Sequence of chain 1.A:
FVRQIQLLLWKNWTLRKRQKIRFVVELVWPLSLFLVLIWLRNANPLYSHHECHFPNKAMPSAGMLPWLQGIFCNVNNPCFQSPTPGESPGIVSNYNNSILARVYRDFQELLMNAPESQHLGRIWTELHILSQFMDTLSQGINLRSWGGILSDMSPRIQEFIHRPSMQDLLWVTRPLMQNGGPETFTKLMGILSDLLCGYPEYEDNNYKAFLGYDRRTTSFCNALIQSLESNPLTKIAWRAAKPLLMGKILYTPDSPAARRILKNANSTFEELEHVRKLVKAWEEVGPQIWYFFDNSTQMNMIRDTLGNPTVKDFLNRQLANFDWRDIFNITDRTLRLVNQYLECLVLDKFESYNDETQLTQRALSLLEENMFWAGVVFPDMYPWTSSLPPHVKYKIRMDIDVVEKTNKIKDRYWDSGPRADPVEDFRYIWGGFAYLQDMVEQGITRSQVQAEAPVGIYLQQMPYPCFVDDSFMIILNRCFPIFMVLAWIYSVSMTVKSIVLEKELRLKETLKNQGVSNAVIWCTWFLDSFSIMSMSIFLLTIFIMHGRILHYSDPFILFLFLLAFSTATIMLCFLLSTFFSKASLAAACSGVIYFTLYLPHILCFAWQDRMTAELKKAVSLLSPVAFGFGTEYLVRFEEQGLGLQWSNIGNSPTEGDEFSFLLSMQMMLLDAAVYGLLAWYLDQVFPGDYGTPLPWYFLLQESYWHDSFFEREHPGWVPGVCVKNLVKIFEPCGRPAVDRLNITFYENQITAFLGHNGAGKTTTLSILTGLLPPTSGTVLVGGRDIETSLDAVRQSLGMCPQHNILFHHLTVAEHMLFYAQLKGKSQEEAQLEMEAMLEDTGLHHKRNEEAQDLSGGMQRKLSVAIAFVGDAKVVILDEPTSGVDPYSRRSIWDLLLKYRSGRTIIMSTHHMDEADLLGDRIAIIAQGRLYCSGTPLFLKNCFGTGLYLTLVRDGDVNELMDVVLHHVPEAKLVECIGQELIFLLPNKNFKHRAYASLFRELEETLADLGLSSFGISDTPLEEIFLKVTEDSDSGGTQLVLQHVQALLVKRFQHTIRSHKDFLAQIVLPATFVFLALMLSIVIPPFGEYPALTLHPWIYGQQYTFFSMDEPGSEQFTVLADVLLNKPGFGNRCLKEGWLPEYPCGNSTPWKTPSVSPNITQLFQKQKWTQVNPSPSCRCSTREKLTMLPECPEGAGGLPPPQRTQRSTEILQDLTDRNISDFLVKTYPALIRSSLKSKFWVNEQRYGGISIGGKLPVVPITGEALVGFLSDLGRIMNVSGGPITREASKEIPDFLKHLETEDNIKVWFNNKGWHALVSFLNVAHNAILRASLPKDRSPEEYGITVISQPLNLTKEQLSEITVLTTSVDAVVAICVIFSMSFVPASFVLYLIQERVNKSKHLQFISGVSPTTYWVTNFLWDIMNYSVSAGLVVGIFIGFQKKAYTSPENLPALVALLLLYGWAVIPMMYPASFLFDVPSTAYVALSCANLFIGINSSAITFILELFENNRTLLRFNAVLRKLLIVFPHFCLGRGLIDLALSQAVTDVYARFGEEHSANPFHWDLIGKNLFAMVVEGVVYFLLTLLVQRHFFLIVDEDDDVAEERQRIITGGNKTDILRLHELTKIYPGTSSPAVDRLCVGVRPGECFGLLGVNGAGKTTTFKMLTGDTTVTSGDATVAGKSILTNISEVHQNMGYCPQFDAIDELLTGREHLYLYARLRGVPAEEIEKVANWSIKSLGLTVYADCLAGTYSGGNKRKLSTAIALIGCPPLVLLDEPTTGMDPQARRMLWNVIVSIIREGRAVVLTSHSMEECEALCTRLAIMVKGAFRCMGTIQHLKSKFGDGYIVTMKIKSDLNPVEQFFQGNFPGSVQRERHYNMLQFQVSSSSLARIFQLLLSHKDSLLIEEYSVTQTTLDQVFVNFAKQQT

Binding-site contacts:
Ligand atom C3' contacts residue GLY966 of chain 1.A at 3.5 Å.
Ligand atom O2G contacts residue GLY966 of chain 1.A at 2.8 Å (h-bond).
Ligand atom O5' contacts residue GLY968 of chain 1.A at 3.4 Å (h-bond).
Ligand atom O3G contacts residue SER2072 of chain 1.A at 3.4 Å.
Ligand atom PB contacts residue LYS969 of chain 1.A at 3.5 Å.
Ligand atom PG contacts residue GLY966 of chain 1.A at 3.2 Å.
Ligand atom O2A contacts residue MG1 of chain 1.K at 2.0 Å.
Ligand atom O1G contacts residue MG1 of chain 1.K at 2.9 Å.
Ligand atom O3G contacts residue GLY966 of chain 1.A at 3.0 Å (h-bond).
Ligand atom O1G contacts residue GLN1010 of chain 1.A at 2.8 Å (h-bond).
Ligand atom PB contacts residue MG1 of chain 1.K at 2.5 Å.
Ligand atom O1A contacts residue THR971 of chain 1.A at 3.1 Å (h-bond).
Ligand atom O4' contacts residue THR971 of chain 1.A at 3.6 Å.
Ligand atom O2G contacts residue LYS969 of chain 1.A at 3.3 Å (salt-bridge).
Ligand atom O3' contacts residue GLY966 of chain 1.A at 3.4 Å (h-bond).
Ligand atom O2G contacts residue HIS964 of chain 1.A at 3.0 Å (h-bond).
Ligand atom PA contacts residue THR970 of chain 1.A at 3.4 Å.
Ligand atom N7 contacts residue THR2070 of chain 1.A at 3.1 Å (h-bond).
Ligand atom O2A contacts residue THR970 of chain 1.A at 2.7 Å (h-bond).
Ligand atom N3B contacts residue MG1 of chain 1.K at 2.0 Å.
Ligand atom O2G contacts residue ASN965 of chain 1.A at 3.2 Å.
Ligand atom O3A contacts residue THR970 of chain 1.A at 3.0 Å (h-bond).
Ligand atom O1A contacts residue GLY968 of chain 1.A at 3.5 Å.
Ligand atom O3A contacts residue GLY968 of chain 1.A at 3.0 Å (h-bond).
Ligand atom C8 contacts residue THR2070 of chain 1.A at 3.4 Å.
Ligand atom O5' contacts residue GLY966 of chain 1.A at 3.2 Å.
Ligand atom O2B contacts residue MG1 of chain 1.K at 2.1 Å.
Ligand atom O1A contacts residue THR970 of chain 1.A at 3.3 Å.
Ligand atom O3A contacts residue MG1 of chain 1.K at 3.3 Å.
Ligand atom PG contacts residue MG1 of chain 1.K at 3.0 Å.
Ligand atom O3A contacts residue LYS969 of chain 1.A at 2.6 Å (salt-bridge).
Ligand atom O3G contacts residue ASN965 of chain 1.A at 3.6 Å.
Ligand atom O1B contacts residue ALA967 of chain 1.A at 3.5 Å (h-bond).
Ligand atom PA contacts residue MG1 of chain 1.K at 3.2 Å.
Ligand atom O2B contacts residue LYS969 of chain 1.A at 3.4 Å.
Ligand atom PB contacts residue THR970 of chain 1.A at 3.2 Å.
Ligand atom O2B contacts residue THR970 of chain 1.A at 2.2 Å (h-bond).
Ligand atom N3B contacts residue GLY966 of chain 1.A at 3.5 Å (h-bond).
Ligand atom O1B contacts residue LYS969 of chain 1.A at 2.8 Å (salt-bridge).
Ligand atom O2B contacts residue GLN1010 of chain 1.A at 2.8 Å (h-bond).

This small molecule binds to this protein.
Small molecule (SMILES): Nc1ncnc2c1ncn2[C@@H]1O[C@H](CO[P](=O)(O)O[P](=O)(O)NP(=O)(O)O)[C@@H](O)[C@H]1O